A protein and the small-molecule ligand that binds it are described below.
Small molecule (SMILES): CC(C)C[C@H](N)C(=O)O

Sequence of chain 1.A:
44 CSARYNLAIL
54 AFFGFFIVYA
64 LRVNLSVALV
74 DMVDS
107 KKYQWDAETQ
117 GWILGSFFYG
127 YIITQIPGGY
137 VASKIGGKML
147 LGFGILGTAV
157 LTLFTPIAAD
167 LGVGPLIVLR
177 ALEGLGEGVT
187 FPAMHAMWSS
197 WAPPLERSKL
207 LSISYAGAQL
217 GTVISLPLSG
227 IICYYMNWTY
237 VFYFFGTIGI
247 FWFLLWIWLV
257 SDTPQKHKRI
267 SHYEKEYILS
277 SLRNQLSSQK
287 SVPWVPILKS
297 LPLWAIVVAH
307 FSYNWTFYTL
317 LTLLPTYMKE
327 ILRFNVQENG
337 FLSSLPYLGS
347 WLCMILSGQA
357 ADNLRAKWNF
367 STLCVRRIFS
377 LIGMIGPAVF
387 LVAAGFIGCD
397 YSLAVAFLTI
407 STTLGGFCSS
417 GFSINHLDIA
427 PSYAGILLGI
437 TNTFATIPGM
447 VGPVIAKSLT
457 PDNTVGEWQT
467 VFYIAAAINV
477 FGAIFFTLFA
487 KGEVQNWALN

Binding-site contacts:
Ligand atom C contacts residue TYR211 of chain 1.A at 4.1 Å (hydrophobic).
Ligand atom O contacts residue VP11 of chain 1.B at 4.5 Å.
Ligand atom CG contacts residue SER415 of chain 1.A at 4.0 Å.
Ligand atom C contacts residue VP11 of chain 1.B at 3.6 Å.
Ligand atom OXT contacts residue VP11 of chain 1.B at 4.1 Å.
Ligand atom CA contacts residue MET350 of chain 1.A at 3.9 Å (hydrophobic).
Ligand atom C contacts residue MET350 of chain 1.A at 3.7 Å (hydrophobic).
Ligand atom CB contacts residue VP11 of chain 1.B at 3.8 Å.
Ligand atom CD2 contacts residue SER419 of chain 1.A at 4.2 Å.
Ligand atom CG contacts residue MET350 of chain 1.A at 4.4 Å (hydrophobic).
Ligand atom CA contacts residue VP11 of chain 1.B at 2.7 Å.
Ligand atom N contacts residue VP11 of chain 1.B at 1.5 Å.
Ligand atom OXT contacts residue MET350 of chain 1.A at 3.0 Å.
Ligand atom OXT contacts residue TYR211 of chain 1.A at 4.4 Å.
Ligand atom O contacts residue TYR211 of chain 1.A at 3.6 Å.
Ligand atom CD2 contacts residue SER415 of chain 1.A at 2.9 Å.